A small-molecule ligand and the protein it binds are described below.
Small molecule (SMILES): CC(=O)N[C@@H]1[C@@H](O)[C@H](O)[C@@H](CO)O[C@H]1O

Sequence of chain 3.A:
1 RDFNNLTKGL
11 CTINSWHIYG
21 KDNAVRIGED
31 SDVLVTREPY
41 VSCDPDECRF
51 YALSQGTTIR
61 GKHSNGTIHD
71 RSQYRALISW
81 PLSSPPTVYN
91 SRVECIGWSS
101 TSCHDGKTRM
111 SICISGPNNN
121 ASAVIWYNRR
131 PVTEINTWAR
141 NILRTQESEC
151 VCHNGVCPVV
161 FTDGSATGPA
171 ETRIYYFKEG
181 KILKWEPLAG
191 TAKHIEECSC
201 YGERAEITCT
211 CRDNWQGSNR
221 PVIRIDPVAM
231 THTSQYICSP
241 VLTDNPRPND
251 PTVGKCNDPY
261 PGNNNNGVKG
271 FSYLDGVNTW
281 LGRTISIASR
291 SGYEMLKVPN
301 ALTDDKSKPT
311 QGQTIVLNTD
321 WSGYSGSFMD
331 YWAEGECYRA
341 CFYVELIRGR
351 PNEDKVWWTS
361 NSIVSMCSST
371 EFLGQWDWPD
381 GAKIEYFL

Binding-site contacts:
Ligand atom O5 contacts residue ASN65 of chain 3.A at 2.4 Å (h-bond).
Ligand atom C1 contacts residue ASN65 of chain 3.A at 1.5 Å.
Ligand atom C7 contacts residue TRP357 of chain 3.A at 4.0 Å (hydrophobic).
Ligand atom N2 contacts residue TRP357 of chain 3.A at 3.5 Å.
Ligand atom O3 contacts residue TRP357 of chain 3.A at 4.2 Å.
Ligand atom C7 contacts residue ASN65 of chain 3.A at 3.8 Å.
Ligand atom N2 contacts residue ASN65 of chain 3.A at 3.0 Å (h-bond).
Ligand atom C5 contacts residue TRP357 of chain 3.A at 4.5 Å (hydrophobic).
Ligand atom C5 contacts residue ASN65 of chain 3.A at 3.7 Å.
Ligand atom C2 contacts residue TRP357 of chain 3.A at 4.1 Å (hydrophobic).
Ligand atom C3 contacts residue TRP357 of chain 3.A at 4.0 Å (hydrophobic).
Ligand atom C4 contacts residue ASN65 of chain 3.A at 4.3 Å.
Ligand atom O4 contacts residue TRP357 of chain 3.A at 4.5 Å.
Ligand atom C8 contacts residue TRP357 of chain 3.A at 3.5 Å (hydrophobic).
Ligand atom C3 contacts residue ASN65 of chain 3.A at 3.8 Å.
Ligand atom C2 contacts residue ASN65 of chain 3.A at 2.5 Å.
Ligand atom C1 contacts residue TRP357 of chain 3.A at 3.8 Å (hydrophobic).
Ligand atom O7 contacts residue ASN65 of chain 3.A at 4.2 Å.